Sequence of chain 1.B:
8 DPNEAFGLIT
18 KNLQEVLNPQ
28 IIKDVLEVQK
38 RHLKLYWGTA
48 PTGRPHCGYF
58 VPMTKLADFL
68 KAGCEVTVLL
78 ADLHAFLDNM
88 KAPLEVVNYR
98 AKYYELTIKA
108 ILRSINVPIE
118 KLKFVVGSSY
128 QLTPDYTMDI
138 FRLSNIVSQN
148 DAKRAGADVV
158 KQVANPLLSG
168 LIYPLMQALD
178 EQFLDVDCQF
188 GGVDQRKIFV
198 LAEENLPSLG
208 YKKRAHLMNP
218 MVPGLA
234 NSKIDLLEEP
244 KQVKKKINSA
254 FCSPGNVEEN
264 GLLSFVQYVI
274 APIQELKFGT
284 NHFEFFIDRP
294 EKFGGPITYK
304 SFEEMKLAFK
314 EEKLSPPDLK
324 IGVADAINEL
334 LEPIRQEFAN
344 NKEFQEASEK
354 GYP

This small molecule binds to this protein.
Small molecule (SMILES): Nc1ncnc2c1ncn2[C@@H]1O[C@H](CO[P](=O)(O)NC(=O)[C@@H](N)Cc2ccc(O)cc2)[C@@H](O)[C@H]1O

Binding-site contacts:
Ligand atom O contacts residue VAL156 of chain 1.B at 3.4 Å.
Ligand atom N1 contacts residue VAL219 of chain 1.B at 3.0 Å.
Ligand atom N contacts residue TYR170 of chain 1.B at 2.6 Å (h-bond).
Ligand atom N6 contacts residue GLY55 of chain 1.B at 3.5 Å.
Ligand atom N1 contacts residue GLY55 of chain 1.B at 3.5 Å (h-bond).
Ligand atom CD2 contacts residue ALA78 of chain 1.B at 3.5 Å (hydrophobic).
Ligand atom CA contacts residue TYR170 of chain 1.B at 3.4 Å (hydrophobic).
Ligand atom N contacts residue GLN174 of chain 1.B at 2.8 Å (h-bond).
Ligand atom N3 contacts residue ASN216 of chain 1.B at 3.4 Å (h-bond).
Ligand atom O contacts residue TYR170 of chain 1.B at 3.4 Å (h-bond).
Ligand atom CZ contacts residue GLN174 of chain 1.B at 3.4 Å.
Ligand atom O5' contacts residue TYR56 of chain 1.B at 3.5 Å (h-bond).
Ligand atom OH contacts residue GLN174 of chain 1.B at 3.5 Å (h-bond).
Ligand atom O2P contacts residue TYR56 of chain 1.B at 2.9 Å (h-bond).
Ligand atom C2 contacts residue GLY55 of chain 1.B at 3.5 Å.
Ligand atom CA contacts residue GLN192 of chain 1.B at 3.4 Å.
Ligand atom C4 contacts residue MET218 of chain 1.B at 3.4 Å (hydrophobic).
Ligand atom O2' contacts residue GLY189 of chain 1.B at 2.8 Å (h-bond).
Ligand atom O3' contacts residue GLY188 of chain 1.B at 3.5 Å.
Ligand atom CE2 contacts residue HIS81 of chain 1.B at 3.4 Å.
Ligand atom O contacts residue GLN192 of chain 1.B at 3.5 Å (h-bond).
Ligand atom O2' contacts residue ASP191 of chain 1.B at 2.8 Å (salt-bridge).
Ligand atom OH contacts residue ASP177 of chain 1.B at 2.8 Å (salt-bridge).
Ligand atom OH contacts residue TYR43 of chain 1.B at 2.9 Å (h-bond).
Ligand atom CD1 contacts residue GLN174 of chain 1.B at 3.5 Å.
Ligand atom C2 contacts residue PRO217 of chain 1.B at 3.5 Å (hydrophobic).
Ligand atom O2P contacts residue ALA47 of chain 1.B at 3.1 Å (h-bond).
Ligand atom C2 contacts residue ASN216 of chain 1.B at 3.5 Å.
Ligand atom CE1 contacts residue GLN174 of chain 1.B at 3.5 Å.
Ligand atom OH contacts residue LEU76 of chain 1.B at 3.4 Å.
Ligand atom N6 contacts residue VAL219 of chain 1.B at 3.2 Å (h-bond).
Ligand atom C4' contacts residue TRP44 of chain 1.B at 3.4 Å (hydrophobic).
Ligand atom CE1 contacts residue GLN186 of chain 1.B at 3.3 Å.
Ligand atom O2P contacts residue MG1 of chain 1.C at 2.6 Å.
Ligand atom O2P contacts residue THR46 of chain 1.B at 2.8 Å (h-bond).
Ligand atom CD1 contacts residue GLY45 of chain 1.B at 3.4 Å.
Ligand atom N7 contacts residue HIS53 of chain 1.B at 3.2 Å.
Ligand atom O3' contacts residue GLY189 of chain 1.B at 3.1 Å (h-bond).
Ligand atom N contacts residue GLN192 of chain 1.B at 3.0 Å (h-bond).
Ligand atom CB contacts residue TYR170 of chain 1.B at 3.5 Å (hydrophobic).